Binding-site contacts:
Ligand atom C8 contacts residue ILE1151 of chain 1.B at 4.3 Å (hydrophobic).
Ligand atom C8 contacts residue ASN1153 of chain 1.B at 4.4 Å.
Ligand atom C3 contacts residue ASN1153 of chain 1.B at 3.8 Å.
Ligand atom C7 contacts residue ASN1153 of chain 1.B at 3.2 Å.
Ligand atom N2 contacts residue ASN1153 of chain 1.B at 3.0 Å (h-bond).
Ligand atom C2 contacts residue ASN1153 of chain 1.B at 2.5 Å.
Ligand atom C4 contacts residue ASN1153 of chain 1.B at 4.2 Å.
Ligand atom O5 contacts residue ASN1153 of chain 1.B at 2.4 Å (h-bond).
Ligand atom C1 contacts residue ASN1153 of chain 1.B at 1.4 Å.
Ligand atom C5 contacts residue ASN1153 of chain 1.B at 3.7 Å.
Ligand atom O7 contacts residue ASN1153 of chain 1.B at 3.0 Å (h-bond).

Sequence of chain 1.B:
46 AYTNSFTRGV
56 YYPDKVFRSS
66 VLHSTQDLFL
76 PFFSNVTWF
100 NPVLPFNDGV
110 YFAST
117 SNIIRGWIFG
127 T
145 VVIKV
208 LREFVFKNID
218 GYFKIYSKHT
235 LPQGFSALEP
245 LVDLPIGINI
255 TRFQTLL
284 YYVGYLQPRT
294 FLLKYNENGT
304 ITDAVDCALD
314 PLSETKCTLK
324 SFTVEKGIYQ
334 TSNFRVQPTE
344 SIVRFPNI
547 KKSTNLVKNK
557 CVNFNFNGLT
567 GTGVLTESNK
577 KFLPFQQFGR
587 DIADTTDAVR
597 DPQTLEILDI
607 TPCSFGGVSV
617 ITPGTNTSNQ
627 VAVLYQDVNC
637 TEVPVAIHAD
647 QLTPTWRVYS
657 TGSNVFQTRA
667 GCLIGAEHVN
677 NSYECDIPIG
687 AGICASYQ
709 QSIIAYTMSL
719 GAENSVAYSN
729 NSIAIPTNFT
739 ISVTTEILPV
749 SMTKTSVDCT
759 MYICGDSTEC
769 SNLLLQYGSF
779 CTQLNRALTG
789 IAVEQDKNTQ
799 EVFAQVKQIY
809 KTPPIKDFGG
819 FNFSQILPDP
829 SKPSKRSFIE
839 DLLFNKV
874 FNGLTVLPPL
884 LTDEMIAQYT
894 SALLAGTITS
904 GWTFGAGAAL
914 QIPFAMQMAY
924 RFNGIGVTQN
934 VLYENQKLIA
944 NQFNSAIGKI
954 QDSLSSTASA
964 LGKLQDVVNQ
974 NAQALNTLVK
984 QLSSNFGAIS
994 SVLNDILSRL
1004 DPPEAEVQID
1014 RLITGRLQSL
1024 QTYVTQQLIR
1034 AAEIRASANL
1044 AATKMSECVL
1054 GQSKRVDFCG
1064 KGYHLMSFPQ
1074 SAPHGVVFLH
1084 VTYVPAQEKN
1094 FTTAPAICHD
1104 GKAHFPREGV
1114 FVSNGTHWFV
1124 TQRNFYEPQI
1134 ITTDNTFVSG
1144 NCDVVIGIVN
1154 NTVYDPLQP

A small-molecule ligand and the protein it binds are described below.
Small molecule (SMILES): CC(=O)N[C@H]1[C@H](O[C@H]2[C@H](O)[C@@H](NC(C)=O)CO[C@@H]2CO)O[C@H](CO)[C@@H](O)[C@@H]1O